Sequence of chain 1.A:
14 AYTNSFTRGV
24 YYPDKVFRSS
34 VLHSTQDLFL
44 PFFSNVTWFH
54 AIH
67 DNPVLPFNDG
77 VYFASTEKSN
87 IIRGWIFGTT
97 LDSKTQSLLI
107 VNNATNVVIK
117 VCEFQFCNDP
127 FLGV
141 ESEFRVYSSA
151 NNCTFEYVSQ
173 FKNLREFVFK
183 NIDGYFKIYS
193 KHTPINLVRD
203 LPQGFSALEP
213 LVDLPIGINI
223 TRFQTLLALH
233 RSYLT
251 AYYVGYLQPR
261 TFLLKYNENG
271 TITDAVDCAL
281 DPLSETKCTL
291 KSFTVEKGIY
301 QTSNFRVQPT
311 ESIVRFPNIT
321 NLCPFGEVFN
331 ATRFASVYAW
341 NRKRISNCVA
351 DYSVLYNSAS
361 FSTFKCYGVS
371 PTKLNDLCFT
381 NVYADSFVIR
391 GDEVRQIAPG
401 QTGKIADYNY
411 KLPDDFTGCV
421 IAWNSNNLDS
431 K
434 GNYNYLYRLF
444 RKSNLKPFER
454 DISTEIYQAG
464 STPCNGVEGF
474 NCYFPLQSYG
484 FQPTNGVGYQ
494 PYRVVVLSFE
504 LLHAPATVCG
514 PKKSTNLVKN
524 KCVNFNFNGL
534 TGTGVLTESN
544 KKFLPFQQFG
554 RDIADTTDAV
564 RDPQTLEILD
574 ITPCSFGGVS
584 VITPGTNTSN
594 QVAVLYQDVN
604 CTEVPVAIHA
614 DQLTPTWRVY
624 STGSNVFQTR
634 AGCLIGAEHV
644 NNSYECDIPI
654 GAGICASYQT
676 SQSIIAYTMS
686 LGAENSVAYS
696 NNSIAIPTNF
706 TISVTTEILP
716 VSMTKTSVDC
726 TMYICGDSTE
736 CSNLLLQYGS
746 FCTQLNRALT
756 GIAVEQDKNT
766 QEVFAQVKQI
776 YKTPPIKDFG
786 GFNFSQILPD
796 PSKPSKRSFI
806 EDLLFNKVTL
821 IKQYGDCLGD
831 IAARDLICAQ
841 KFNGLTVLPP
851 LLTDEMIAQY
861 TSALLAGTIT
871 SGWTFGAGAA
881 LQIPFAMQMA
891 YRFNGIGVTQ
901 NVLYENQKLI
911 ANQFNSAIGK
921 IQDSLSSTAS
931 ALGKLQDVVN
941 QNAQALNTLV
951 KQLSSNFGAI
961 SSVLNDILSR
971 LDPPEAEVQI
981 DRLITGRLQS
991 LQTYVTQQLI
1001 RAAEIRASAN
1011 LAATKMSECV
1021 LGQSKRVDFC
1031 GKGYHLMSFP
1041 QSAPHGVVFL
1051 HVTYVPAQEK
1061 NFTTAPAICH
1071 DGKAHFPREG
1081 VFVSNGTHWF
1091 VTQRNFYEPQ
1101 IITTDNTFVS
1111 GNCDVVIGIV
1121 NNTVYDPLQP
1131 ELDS

Sequence of chain 1.C:
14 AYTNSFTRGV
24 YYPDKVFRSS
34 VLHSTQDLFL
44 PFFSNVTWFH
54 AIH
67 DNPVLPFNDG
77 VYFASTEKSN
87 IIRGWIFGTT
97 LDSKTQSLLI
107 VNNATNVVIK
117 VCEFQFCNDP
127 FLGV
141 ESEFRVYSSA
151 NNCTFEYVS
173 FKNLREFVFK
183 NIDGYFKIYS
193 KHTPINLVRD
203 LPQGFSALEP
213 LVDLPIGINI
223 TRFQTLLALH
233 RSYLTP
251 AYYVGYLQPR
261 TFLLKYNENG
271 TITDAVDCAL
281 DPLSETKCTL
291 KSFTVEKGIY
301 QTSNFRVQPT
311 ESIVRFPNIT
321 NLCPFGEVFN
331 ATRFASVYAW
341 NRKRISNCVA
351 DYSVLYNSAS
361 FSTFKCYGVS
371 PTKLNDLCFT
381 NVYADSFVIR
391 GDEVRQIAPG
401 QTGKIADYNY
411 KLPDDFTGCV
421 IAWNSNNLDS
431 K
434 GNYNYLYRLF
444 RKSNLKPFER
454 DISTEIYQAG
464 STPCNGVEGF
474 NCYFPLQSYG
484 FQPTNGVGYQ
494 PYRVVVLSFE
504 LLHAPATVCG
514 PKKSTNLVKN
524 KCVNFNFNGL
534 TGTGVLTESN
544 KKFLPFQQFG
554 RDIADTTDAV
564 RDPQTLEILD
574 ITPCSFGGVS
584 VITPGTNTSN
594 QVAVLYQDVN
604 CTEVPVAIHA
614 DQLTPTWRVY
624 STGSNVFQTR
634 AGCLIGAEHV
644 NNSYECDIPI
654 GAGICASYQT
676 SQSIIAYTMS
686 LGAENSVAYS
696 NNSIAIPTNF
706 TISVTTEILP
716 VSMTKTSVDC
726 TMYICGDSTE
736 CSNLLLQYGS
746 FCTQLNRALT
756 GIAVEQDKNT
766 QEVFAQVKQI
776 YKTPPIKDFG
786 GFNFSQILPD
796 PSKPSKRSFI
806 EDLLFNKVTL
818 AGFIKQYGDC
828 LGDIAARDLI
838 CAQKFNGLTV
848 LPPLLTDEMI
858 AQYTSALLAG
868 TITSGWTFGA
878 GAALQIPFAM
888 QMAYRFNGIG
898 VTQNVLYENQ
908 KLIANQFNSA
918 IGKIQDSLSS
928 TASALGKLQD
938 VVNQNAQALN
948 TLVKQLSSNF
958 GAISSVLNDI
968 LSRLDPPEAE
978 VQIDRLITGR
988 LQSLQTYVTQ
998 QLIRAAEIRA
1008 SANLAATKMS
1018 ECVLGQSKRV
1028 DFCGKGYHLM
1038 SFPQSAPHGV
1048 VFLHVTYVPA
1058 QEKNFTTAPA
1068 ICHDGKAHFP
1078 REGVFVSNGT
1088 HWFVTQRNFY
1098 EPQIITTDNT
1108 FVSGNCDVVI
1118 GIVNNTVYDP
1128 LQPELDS

Binding-site contacts:
Ligand atom C6 contacts residue ASN151 of chain 1.A at 3.9 Å.
Ligand atom C8 contacts residue TYR338 of chain 1.C at 3.8 Å (hydrophobic).
Ligand atom C4 contacts residue ASN152 of chain 1.A at 4.3 Å.
Ligand atom C1 contacts residue ASN151 of chain 1.A at 4.2 Å.
Ligand atom C7 contacts residue ASN152 of chain 1.A at 3.7 Å.
Ligand atom C3 contacts residue ASN152 of chain 1.A at 3.9 Å.
Ligand atom C2 contacts residue ASN152 of chain 1.A at 2.5 Å.
Ligand atom C7 contacts residue TYR338 of chain 1.C at 3.5 Å (hydrophobic).
Ligand atom C5 contacts residue ASN152 of chain 1.A at 3.7 Å.
Ligand atom O6 contacts residue ASN152 of chain 1.A at 4.2 Å.
Ligand atom N2 contacts residue ASN152 of chain 1.A at 3.0 Å (h-bond).
Ligand atom C5 contacts residue ASN151 of chain 1.A at 4.2 Å.
Ligand atom O5 contacts residue ASN152 of chain 1.A at 2.4 Å (h-bond).
Ligand atom O6 contacts residue ASN151 of chain 1.A at 2.6 Å (h-bond).
Ligand atom C1 contacts residue ASN152 of chain 1.A at 1.4 Å.
Ligand atom C8 contacts residue ASN152 of chain 1.A at 4.1 Å.
Ligand atom O5 contacts residue ASN151 of chain 1.A at 3.3 Å (h-bond).
Ligand atom O7 contacts residue TYR338 of chain 1.C at 2.8 Å (h-bond).

This small molecule binds to this protein.
Small molecule (SMILES): CC(=O)N[C@@H]1[C@@H](O)[C@H](O)[C@@H](CO)O[C@H]1O